Sequence of chain 1.A:
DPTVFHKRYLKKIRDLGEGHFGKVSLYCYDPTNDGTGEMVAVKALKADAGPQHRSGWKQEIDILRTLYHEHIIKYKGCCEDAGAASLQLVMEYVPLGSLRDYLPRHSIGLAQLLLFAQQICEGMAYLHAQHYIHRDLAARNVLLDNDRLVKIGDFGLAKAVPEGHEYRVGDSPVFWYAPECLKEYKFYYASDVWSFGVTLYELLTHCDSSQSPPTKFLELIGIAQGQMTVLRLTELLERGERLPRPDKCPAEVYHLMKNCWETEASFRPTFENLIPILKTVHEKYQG

Binding-site contacts:
Ligand atom N19 contacts residue LEU166 of chain 1.A at 3.5 Å.
Ligand atom C22 contacts residue ASP177 of chain 1.A at 3.4 Å.
Ligand atom C5 contacts residue GLY176 of chain 1.A at 3.4 Å.
Ligand atom C23 contacts residue VAL47 of chain 1.A at 3.6 Å (hydrophobic).
Ligand atom C22 contacts residue GLY42 of chain 1.A at 3.8 Å.
Ligand atom O21 contacts residue GLY40 of chain 1.A at 3.1 Å.
Ligand atom N12 contacts residue ALA64 of chain 1.A at 3.2 Å.
Ligand atom C16 contacts residue LEU166 of chain 1.A at 3.4 Å (hydrophobic).
Ligand atom C14 contacts residue LEU166 of chain 1.A at 3.8 Å (hydrophobic).
Ligand atom N24 contacts residue GLY42 of chain 1.A at 2.9 Å (h-bond).
Ligand atom C11 contacts residue LEU166 of chain 1.A at 3.6 Å (hydrophobic).
Ligand atom C14 contacts residue ALA64 of chain 1.A at 3.6 Å (hydrophobic).
Ligand atom N24 contacts residue VAL47 of chain 1.A at 3.8 Å.
Ligand atom C11 contacts residue ALA64 of chain 1.A at 3.7 Å (hydrophobic).
Ligand atom C11 contacts residue ILE96 of chain 1.A at 3.8 Å (hydrophobic).
Ligand atom N24 contacts residue LYS66 of chain 1.A at 3.6 Å.
Ligand atom N24 contacts residue GLU41 of chain 1.A at 3.6 Å.
Ligand atom C20 contacts residue VAL47 of chain 1.A at 3.4 Å (hydrophobic).
Ligand atom N12 contacts residue GLU115 of chain 1.A at 2.9 Å (salt-bridge).
Ligand atom C15 contacts residue LEU166 of chain 1.A at 3.4 Å (hydrophobic).
Ligand atom N24 contacts residue GLY45 of chain 1.A at 3.1 Å (h-bond).
Ligand atom C7 contacts residue ARG163 of chain 1.A at 3.3 Å.
Ligand atom O21 contacts residue GLU41 of chain 1.A at 3.1 Å (salt-bridge).
Ligand atom C4 contacts residue ASN164 of chain 1.A at 3.7 Å.
Ligand atom N12 contacts residue ILE96 of chain 1.A at 3.7 Å.
Ligand atom N17 contacts residue TYR116 of chain 1.A at 3.3 Å.
Ligand atom C23 contacts residue GLY42 of chain 1.A at 3.1 Å.
Ligand atom N8 contacts residue LEU166 of chain 1.A at 3.7 Å.
Ligand atom C7 contacts residue LEU166 of chain 1.A at 3.5 Å (hydrophobic).
Ligand atom C11 contacts residue GLU115 of chain 1.A at 3.7 Å.
Ligand atom N17 contacts residue VAL117 of chain 1.A at 3.0 Å (h-bond).
Ligand atom C23 contacts residue GLU41 of chain 1.A at 3.8 Å.
Ligand atom C5 contacts residue ASP177 of chain 1.A at 3.6 Å.
Ligand atom C9 contacts residue LEU39 of chain 1.A at 3.6 Å (hydrophobic).
Ligand atom C18 contacts residue TYR116 of chain 1.A at 3.5 Å (hydrophobic).
Ligand atom C22 contacts residue VAL47 of chain 1.A at 3.8 Å (hydrophobic).
Ligand atom O21 contacts residue VAL47 of chain 1.A at 3.2 Å.
Ligand atom C6 contacts residue LEU166 of chain 1.A at 3.8 Å (hydrophobic).
Ligand atom C18 contacts residue VAL117 of chain 1.A at 3.1 Å (hydrophobic).
Ligand atom C10 contacts residue LEU166 of chain 1.A at 3.5 Å (hydrophobic).

A protein and the small-molecule ligand that binds it are described below.
Small molecule (SMILES): C[C@@H]1CCN(C(=O)CC#N)C[C@@H]1N(C)c1ncnc2[nH]ccc12